Sequence of chain 29.F:
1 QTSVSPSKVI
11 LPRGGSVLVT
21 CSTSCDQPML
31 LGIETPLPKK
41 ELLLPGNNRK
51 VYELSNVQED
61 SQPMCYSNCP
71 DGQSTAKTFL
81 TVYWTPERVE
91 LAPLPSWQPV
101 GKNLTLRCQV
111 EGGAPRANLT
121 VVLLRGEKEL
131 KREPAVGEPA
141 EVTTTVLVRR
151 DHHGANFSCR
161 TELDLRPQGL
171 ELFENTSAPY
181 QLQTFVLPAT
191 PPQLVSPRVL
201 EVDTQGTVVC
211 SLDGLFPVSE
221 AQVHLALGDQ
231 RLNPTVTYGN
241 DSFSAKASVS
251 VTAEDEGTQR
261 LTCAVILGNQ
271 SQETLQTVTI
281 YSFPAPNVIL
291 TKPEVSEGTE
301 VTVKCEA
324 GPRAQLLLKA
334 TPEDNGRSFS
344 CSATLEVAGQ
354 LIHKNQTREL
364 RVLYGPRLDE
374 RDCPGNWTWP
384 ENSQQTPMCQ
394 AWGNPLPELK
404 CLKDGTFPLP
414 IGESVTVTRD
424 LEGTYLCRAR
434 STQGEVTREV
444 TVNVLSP

Binding-site contacts:
Ligand atom C1 contacts residue ASN118 of chain 29.F at 1.6 Å.
Ligand atom C6 contacts residue ALA117 of chain 29.F at 3.6 Å (hydrophobic).
Ligand atom C1 contacts residue PRO167 of chain 29.F at 4.4 Å (hydrophobic).
Ligand atom C8 contacts residue ASP164 of chain 29.F at 4.5 Å.
Ligand atom C3 contacts residue ASN118 of chain 29.F at 3.8 Å.
Ligand atom C6 contacts residue ASN118 of chain 29.F at 4.0 Å.
Ligand atom C8 contacts residue PRO167 of chain 29.F at 3.7 Å (hydrophobic).
Ligand atom C4 contacts residue ASN118 of chain 29.F at 3.8 Å.
Ligand atom O5 contacts residue ASN118 of chain 29.F at 1.8 Å (h-bond).
Ligand atom C4 contacts residue ALA117 of chain 29.F at 4.2 Å (hydrophobic).
Ligand atom C5 contacts residue ALA117 of chain 29.F at 4.2 Å (hydrophobic).
Ligand atom C1 contacts residue ALA117 of chain 29.F at 3.9 Å (hydrophobic).
Ligand atom N2 contacts residue ASN118 of chain 29.F at 3.6 Å.
Ligand atom C5 contacts residue ASN118 of chain 29.F at 3.2 Å.
Ligand atom C1 contacts residue GLN168 of chain 29.F at 4.0 Å.
Ligand atom C7 contacts residue ASN118 of chain 29.F at 3.9 Å.
Ligand atom O5 contacts residue GLN168 of chain 29.F at 4.0 Å.
Ligand atom O7 contacts residue ASN118 of chain 29.F at 3.5 Å (h-bond).
Ligand atom C7 contacts residue PRO167 of chain 29.F at 3.9 Å (hydrophobic).
Ligand atom O6 contacts residue ASN118 of chain 29.F at 4.0 Å.
Ligand atom O6 contacts residue ALA117 of chain 29.F at 2.3 Å.
Ligand atom C2 contacts residue ALA117 of chain 29.F at 4.0 Å (hydrophobic).
Ligand atom O5 contacts residue ALA117 of chain 29.F at 3.5 Å (h-bond).
Ligand atom O7 contacts residue ALA117 of chain 29.F at 4.5 Å.
Ligand atom C2 contacts residue ASN118 of chain 29.F at 2.7 Å.
Ligand atom C5 contacts residue GLN168 of chain 29.F at 4.5 Å.
Ligand atom N2 contacts residue PRO167 of chain 29.F at 4.0 Å.

A small-molecule ligand and the protein it binds are described below.
Small molecule (SMILES): CC(=O)N[C@@H]1[C@@H](O)[C@H](O)[C@@H](CO)O[C@H]1O